A protein and the small-molecule ligand that binds it are described below.
Small molecule (SMILES): CC(=O)N[C@@H]1[C@@H](O)[C@H](O)[C@@H](CO)O[C@H]1O

Binding-site contacts:
Ligand atom C4 contacts residue ASN61 of chain 1.J at 4.3 Å.
Ligand atom C7 contacts residue ASN61 of chain 1.J at 3.3 Å.
Ligand atom C2 contacts residue ASN61 of chain 1.J at 2.5 Å.
Ligand atom C5 contacts residue TYR28 of chain 1.J at 4.0 Å (hydrophobic).
Ligand atom O5 contacts residue ASN61 of chain 1.J at 2.4 Å (h-bond).
Ligand atom C8 contacts residue ASN61 of chain 1.J at 3.6 Å.
Ligand atom C1 contacts residue TYR28 of chain 1.J at 3.5 Å (hydrophobic).
Ligand atom O5 contacts residue TYR28 of chain 1.J at 4.0 Å.
Ligand atom N2 contacts residue ASN61 of chain 1.J at 2.8 Å (h-bond).
Ligand atom N2 contacts residue TYR28 of chain 1.J at 4.4 Å.
Ligand atom O7 contacts residue ASN61 of chain 1.J at 3.8 Å.
Ligand atom C1 contacts residue ASN61 of chain 1.J at 1.4 Å.
Ligand atom C3 contacts residue ASN61 of chain 1.J at 3.8 Å.
Ligand atom C5 contacts residue ASN61 of chain 1.J at 3.6 Å.
Ligand atom C2 contacts residue TYR28 of chain 1.J at 4.5 Å (hydrophobic).

Sequence of chain 1.J:
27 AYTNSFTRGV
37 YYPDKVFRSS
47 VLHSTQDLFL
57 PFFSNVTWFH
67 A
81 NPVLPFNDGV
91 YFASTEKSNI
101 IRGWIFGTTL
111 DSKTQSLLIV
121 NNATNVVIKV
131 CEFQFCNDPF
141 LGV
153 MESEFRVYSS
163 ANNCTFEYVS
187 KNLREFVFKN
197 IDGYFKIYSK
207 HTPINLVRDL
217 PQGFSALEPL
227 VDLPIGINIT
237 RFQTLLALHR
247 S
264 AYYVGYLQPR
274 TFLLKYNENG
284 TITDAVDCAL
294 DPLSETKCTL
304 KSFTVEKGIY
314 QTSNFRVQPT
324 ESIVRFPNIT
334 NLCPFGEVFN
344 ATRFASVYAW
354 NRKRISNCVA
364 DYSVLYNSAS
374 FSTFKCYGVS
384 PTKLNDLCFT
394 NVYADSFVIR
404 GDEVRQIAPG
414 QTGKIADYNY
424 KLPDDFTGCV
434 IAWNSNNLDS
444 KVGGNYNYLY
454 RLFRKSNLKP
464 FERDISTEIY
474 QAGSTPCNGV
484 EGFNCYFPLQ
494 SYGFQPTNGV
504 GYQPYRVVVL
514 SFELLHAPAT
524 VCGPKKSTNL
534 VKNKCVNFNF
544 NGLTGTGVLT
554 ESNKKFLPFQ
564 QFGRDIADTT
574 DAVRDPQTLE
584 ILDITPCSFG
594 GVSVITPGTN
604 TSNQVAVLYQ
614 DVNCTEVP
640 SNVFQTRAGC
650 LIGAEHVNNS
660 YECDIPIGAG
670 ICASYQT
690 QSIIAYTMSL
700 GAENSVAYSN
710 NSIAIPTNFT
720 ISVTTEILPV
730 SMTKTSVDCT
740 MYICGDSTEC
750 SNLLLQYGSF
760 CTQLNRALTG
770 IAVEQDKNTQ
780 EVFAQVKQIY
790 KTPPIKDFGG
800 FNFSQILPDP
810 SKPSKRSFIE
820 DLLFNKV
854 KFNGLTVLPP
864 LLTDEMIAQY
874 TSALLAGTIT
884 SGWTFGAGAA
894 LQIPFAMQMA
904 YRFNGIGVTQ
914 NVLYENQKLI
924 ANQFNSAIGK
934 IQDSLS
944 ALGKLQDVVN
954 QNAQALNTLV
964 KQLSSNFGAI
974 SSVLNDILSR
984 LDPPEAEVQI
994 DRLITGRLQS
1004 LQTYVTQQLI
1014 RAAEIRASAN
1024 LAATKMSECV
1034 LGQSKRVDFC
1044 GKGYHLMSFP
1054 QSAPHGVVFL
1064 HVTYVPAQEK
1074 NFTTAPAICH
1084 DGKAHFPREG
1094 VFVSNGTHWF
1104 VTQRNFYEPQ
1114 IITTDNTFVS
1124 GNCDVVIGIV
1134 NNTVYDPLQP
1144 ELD